Sequence of chain 1.A:
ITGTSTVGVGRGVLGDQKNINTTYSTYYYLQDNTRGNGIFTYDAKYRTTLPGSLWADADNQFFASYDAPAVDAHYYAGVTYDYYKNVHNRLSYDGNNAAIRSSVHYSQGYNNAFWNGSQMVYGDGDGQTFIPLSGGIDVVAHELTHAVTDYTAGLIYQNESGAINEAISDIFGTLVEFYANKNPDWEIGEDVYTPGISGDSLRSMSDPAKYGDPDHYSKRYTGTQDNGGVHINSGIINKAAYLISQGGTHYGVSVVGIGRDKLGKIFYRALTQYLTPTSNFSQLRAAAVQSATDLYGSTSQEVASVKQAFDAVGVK

Binding-site contacts:
Ligand atom C4 contacts residue LEU175 of chain 1.A at 3.8 Å (hydrophobic).
Ligand atom C1 contacts residue ASP261 of chain 1.A at 3.4 Å.
Ligand atom O4 contacts residue PHE178 of chain 1.A at 3.5 Å.
Ligand atom C2 contacts residue ARG260 of chain 1.A at 4.5 Å.
Ligand atom C5 contacts residue TYR83 of chain 1.A at 3.8 Å (hydrophobic).
Ligand atom O4 contacts residue TYR83 of chain 1.A at 4.4 Å.
Ligand atom O2 contacts residue ASP261 of chain 1.A at 4.2 Å.
Ligand atom C5 contacts residue LEU175 of chain 1.A at 4.5 Å (hydrophobic).
Ligand atom C4 contacts residue TYR179 of chain 1.A at 4.2 Å (hydrophobic).
Ligand atom C3 contacts residue ASP261 of chain 1.A at 4.5 Å.
Ligand atom O2 contacts residue ARG260 of chain 1.A at 3.7 Å.
Ligand atom C5 contacts residue ASP261 of chain 1.A at 4.4 Å.
Ligand atom O5 contacts residue ASP261 of chain 1.A at 3.4 Å (salt-bridge).
Ligand atom O4 contacts residue TYR179 of chain 1.A at 3.6 Å.
Ligand atom C4 contacts residue PHE178 of chain 1.A at 4.5 Å (hydrophobic).
Ligand atom O4 contacts residue LEU175 of chain 1.A at 2.7 Å (h-bond).
Ligand atom O3 contacts residue ARG260 of chain 1.A at 2.6 Å (salt-bridge).
Ligand atom O5 contacts residue VAL87 of chain 1.A at 4.2 Å.
Ligand atom O3 contacts residue PHE178 of chain 1.A at 3.5 Å.
Ligand atom C3 contacts residue ARG260 of chain 1.A at 3.6 Å.
Ligand atom O1 contacts residue ASP261 of chain 1.A at 3.4 Å (salt-bridge).

A protein and the small-molecule ligand that binds it are described below.
Small molecule (SMILES): O[C@@H]1[C@@H](O)[C@H](O)OC[C@H]1O